A protein and the small-molecule ligand that binds it are described below.
Small molecule (SMILES): C[C@H]1OC(c2cccc(O)c2O)=N[C@@H]1C(=O)N(CCCNC(=O)c1cccc(O)c1O)CCCNC(=O)c1cccc(O)c1O

Binding-site contacts:
Ligand atom O44 contacts residue TRP81 of chain 1.B at 3.6 Å.
Ligand atom C24 contacts residue TYR108 of chain 1.B at 3.6 Å (hydrophobic).
Ligand atom C23 contacts residue LEU96 of chain 1.B at 3.5 Å (hydrophobic).
Ligand atom C36 contacts residue FE1 of chain 1.J at 3.0 Å.
Ligand atom O41 contacts residue FE1 of chain 1.J at 2.4 Å.
Ligand atom C37 contacts residue FE1 of chain 1.J at 3.1 Å.
Ligand atom C22 contacts residue LEU105 of chain 1.B at 3.6 Å (hydrophobic).
Ligand atom O44 contacts residue FE1 of chain 1.J at 2.4 Å.
Ligand atom C17 contacts residue LYS127 of chain 1.B at 3.7 Å.
Ligand atom C1 contacts residue TRP81 of chain 1.B at 3.5 Å (hydrophobic).
Ligand atom C5 contacts residue LYS136 of chain 1.B at 3.7 Å.
Ligand atom C22 contacts residue TYR102 of chain 1.B at 3.8 Å (hydrophobic).
Ligand atom C25 contacts residue FE1 of chain 1.J at 2.8 Å.
Ligand atom C38 contacts residue PHE125 of chain 1.B at 3.6 Å (hydrophobic).
Ligand atom O42 contacts residue LYS127 of chain 1.B at 3.6 Å.
Ligand atom C6 contacts residue FE1 of chain 1.J at 3.2 Å.
Ligand atom C37 contacts residue TYR108 of chain 1.B at 3.5 Å (hydrophobic).
Ligand atom N18 contacts residue LYS127 of chain 1.B at 3.1 Å (salt-bridge).
Ligand atom C21 contacts residue TRP81 of chain 1.B at 3.7 Å (hydrophobic).
Ligand atom C6 contacts residue TRP81 of chain 1.B at 3.5 Å (hydrophobic).
Ligand atom O28 contacts residue TYR108 of chain 1.B at 3.1 Å (h-bond).
Ligand atom O42 contacts residue FE1 of chain 1.J at 2.1 Å.
Ligand atom O45 contacts residue FE1 of chain 1.J at 2.5 Å.
Ligand atom C36 contacts residue LYS127 of chain 1.B at 3.6 Å.
Ligand atom O45 contacts residue LYS136 of chain 1.B at 2.7 Å (salt-bridge).
Ligand atom O27 contacts residue FE1 of chain 1.J at 2.1 Å.
Ligand atom C35 contacts residue LYS127 of chain 1.B at 3.8 Å.
Ligand atom O28 contacts residue TRP81 of chain 1.B at 3.8 Å.
Ligand atom O41 contacts residue TYR108 of chain 1.B at 2.4 Å (h-bond).
Ligand atom C5 contacts residue FE1 of chain 1.J at 3.3 Å.
Ligand atom C39 contacts residue PHE135 of chain 1.B at 3.8 Å (hydrophobic).
Ligand atom C23 contacts residue LEU105 of chain 1.B at 3.5 Å (hydrophobic).
Ligand atom C25 contacts residue TRP81 of chain 1.B at 3.7 Å (hydrophobic).
Ligand atom O27 contacts residue LYS127 of chain 1.B at 3.6 Å.
Ligand atom C39 contacts residue PHE125 of chain 1.B at 3.4 Å (hydrophobic).
Ligand atom O28 contacts residue FE1 of chain 1.J at 2.0 Å.
Ligand atom O42 contacts residue LYS136 of chain 1.B at 3.5 Å (salt-bridge).
Ligand atom C26 contacts residue FE1 of chain 1.J at 2.8 Å.
Ligand atom C36 contacts residue LYS136 of chain 1.B at 3.7 Å.
Ligand atom O34 contacts residue ALA42 of chain 1.B at 3.5 Å.

Sequence of chain 1.B:
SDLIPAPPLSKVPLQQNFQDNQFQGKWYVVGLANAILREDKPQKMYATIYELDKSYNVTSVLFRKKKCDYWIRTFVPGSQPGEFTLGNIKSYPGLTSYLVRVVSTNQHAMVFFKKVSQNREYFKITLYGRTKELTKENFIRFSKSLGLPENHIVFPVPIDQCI